Sequence of chain 1.A:
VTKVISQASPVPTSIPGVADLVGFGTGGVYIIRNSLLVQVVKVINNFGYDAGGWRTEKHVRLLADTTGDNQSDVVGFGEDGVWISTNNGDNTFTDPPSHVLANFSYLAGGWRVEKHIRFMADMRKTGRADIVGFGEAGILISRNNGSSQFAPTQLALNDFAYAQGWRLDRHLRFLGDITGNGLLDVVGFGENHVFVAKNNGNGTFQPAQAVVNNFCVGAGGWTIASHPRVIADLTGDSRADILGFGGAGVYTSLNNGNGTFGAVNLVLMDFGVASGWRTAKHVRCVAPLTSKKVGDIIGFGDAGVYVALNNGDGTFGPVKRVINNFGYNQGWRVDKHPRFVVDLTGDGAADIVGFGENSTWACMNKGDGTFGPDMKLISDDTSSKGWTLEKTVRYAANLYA

Binding-site contacts:
Ligand atom O7 contacts residue ASN358 of chain 1.A at 4.3 Å.
Ligand atom C2 contacts residue TRP361 of chain 1.A at 4.5 Å (hydrophobic).
Ligand atom O7 contacts residue TRP361 of chain 1.A at 4.1 Å.
Ligand atom O1 contacts residue GLU357 of chain 1.A at 4.3 Å.
Ligand atom O1 contacts residue ASN358 of chain 1.A at 4.1 Å.
Ligand atom N2 contacts residue TRP332 of chain 1.A at 3.5 Å (h-bond).
Ligand atom C8 contacts residue TRP332 of chain 1.A at 3.8 Å (hydrophobic).
Ligand atom C7 contacts residue GLU357 of chain 1.A at 3.8 Å.
Ligand atom C4 contacts residue TRP361 of chain 1.A at 4.4 Å (hydrophobic).
Ligand atom O3 contacts residue ASP374 of chain 1.A at 4.5 Å.
Ligand atom C8 contacts residue GLY356 of chain 1.A at 4.4 Å.
Ligand atom N2 contacts residue GLN330 of chain 1.A at 3.3 Å (h-bond).
Ligand atom O7 contacts residue GLY356 of chain 1.A at 3.4 Å.
Ligand atom O3 contacts residue ASN325 of chain 1.A at 2.6 Å (h-bond).
Ligand atom C8 contacts residue HIS337 of chain 1.A at 3.8 Å.
Ligand atom C3 contacts residue ASN325 of chain 1.A at 3.6 Å.
Ligand atom C2 contacts residue TRP332 of chain 1.A at 4.2 Å (hydrophobic).
Ligand atom O7 contacts residue TRP332 of chain 1.A at 4.0 Å.
Ligand atom C8 contacts residue GLY331 of chain 1.A at 3.5 Å.
Ligand atom O6 contacts residue TRP361 of chain 1.A at 3.7 Å.
Ligand atom O4 contacts residue ASN325 of chain 1.A at 3.0 Å (h-bond).
Ligand atom O7 contacts residue GLU357 of chain 1.A at 2.9 Å (salt-bridge).
Ligand atom O3 contacts residue GLN330 of chain 1.A at 4.3 Å.
Ligand atom C8 contacts residue GLU357 of chain 1.A at 3.9 Å.
Ligand atom C4 contacts residue ASN325 of chain 1.A at 4.2 Å.
Ligand atom C3 contacts residue GLN330 of chain 1.A at 4.0 Å.
Ligand atom O3 contacts residue TRP332 of chain 1.A at 2.9 Å (h-bond).
Ligand atom C2 contacts residue GLN330 of chain 1.A at 4.1 Å.
Ligand atom C3 contacts residue TRP332 of chain 1.A at 3.9 Å (hydrophobic).
Ligand atom C8 contacts residue GLN330 of chain 1.A at 4.1 Å.
Ligand atom C7 contacts residue GLN330 of chain 1.A at 4.2 Å.
Ligand atom C7 contacts residue GLY356 of chain 1.A at 4.3 Å.
Ligand atom C7 contacts residue TRP332 of chain 1.A at 3.7 Å (hydrophobic).

The small molecule below binds the protein below.
Small molecule (SMILES): CC(=O)N[C@@H]1[C@@H](O)[C@H](O)[C@@H](CO)O[C@H]1O